The small molecule below binds the protein below.
Small molecule (SMILES): CC(=O)N[C@@H]1[C@@H](O)[C@H](O)[C@@H](CO)O[C@H]1O

Sequence of chain 1.A:
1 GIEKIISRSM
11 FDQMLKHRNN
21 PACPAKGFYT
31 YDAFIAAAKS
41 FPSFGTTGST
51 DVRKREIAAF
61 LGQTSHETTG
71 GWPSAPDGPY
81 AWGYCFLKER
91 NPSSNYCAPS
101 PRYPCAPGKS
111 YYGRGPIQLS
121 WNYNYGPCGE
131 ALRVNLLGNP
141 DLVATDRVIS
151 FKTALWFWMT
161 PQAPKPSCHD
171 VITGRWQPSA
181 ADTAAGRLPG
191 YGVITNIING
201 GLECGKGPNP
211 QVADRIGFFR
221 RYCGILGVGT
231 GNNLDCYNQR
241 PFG

Binding-site contacts:
Ligand atom C7 contacts residue GLN118 of chain 1.A at 4.1 Å.
Ligand atom O7 contacts residue SER120 of chain 1.A at 2.8 Å (h-bond).
Ligand atom C5 contacts residue TYR123 of chain 1.A at 4.2 Å (hydrophobic).
Ligand atom O1 contacts residue SER120 of chain 1.A at 3.4 Å.
Ligand atom O4 contacts residue LYS165 of chain 1.A at 3.1 Å (salt-bridge).
Ligand atom O5 contacts residue TRP121 of chain 1.A at 3.2 Å (h-bond).
Ligand atom O1 contacts residue ASN199 of chain 1.A at 4.0 Å.
Ligand atom O7 contacts residue GLN118 of chain 1.A at 3.9 Å.
Ligand atom O6 contacts residue TRP121 of chain 1.A at 4.2 Å.
Ligand atom C5 contacts residue TRP121 of chain 1.A at 4.0 Å (hydrophobic).
Ligand atom C1 contacts residue TRP121 of chain 1.A at 4.1 Å (hydrophobic).
Ligand atom N2 contacts residue ASN124 of chain 1.A at 4.2 Å.
Ligand atom C3 contacts residue ASN124 of chain 1.A at 3.9 Å.
Ligand atom O3 contacts residue PHE157 of chain 1.A at 3.5 Å.
Ligand atom C6 contacts residue TRP121 of chain 1.A at 3.8 Å (hydrophobic).
Ligand atom O7 contacts residue PHE157 of chain 1.A at 4.1 Å.
Ligand atom C8 contacts residue LEU119 of chain 1.A at 4.1 Å (hydrophobic).
Ligand atom O5 contacts residue ASN199 of chain 1.A at 4.1 Å.
Ligand atom C2 contacts residue ASN124 of chain 1.A at 3.8 Å.
Ligand atom C7 contacts residue PHE157 of chain 1.A at 3.7 Å (hydrophobic).
Ligand atom C1 contacts residue ILE198 of chain 1.A at 3.5 Å (hydrophobic).
Ligand atom C4 contacts residue TYR123 of chain 1.A at 3.9 Å (hydrophobic).
Ligand atom O3 contacts residue ASN124 of chain 1.A at 3.1 Å (h-bond).
Ligand atom C8 contacts residue ILE117 of chain 1.A at 3.4 Å (hydrophobic).
Ligand atom C3 contacts residue ILE198 of chain 1.A at 3.5 Å (hydrophobic).
Ligand atom N2 contacts residue PHE157 of chain 1.A at 4.0 Å.
Ligand atom O1 contacts residue TRP121 of chain 1.A at 3.9 Å.
Ligand atom C2 contacts residue ILE198 of chain 1.A at 3.5 Å (hydrophobic).
Ligand atom C6 contacts residue TYR123 of chain 1.A at 3.6 Å (hydrophobic).
Ligand atom C8 contacts residue GLN118 of chain 1.A at 3.9 Å.
Ligand atom N2 contacts residue ILE198 of chain 1.A at 2.9 Å (h-bond).
Ligand atom C4 contacts residue LYS165 of chain 1.A at 4.2 Å.
Ligand atom C7 contacts residue ILE198 of chain 1.A at 4.0 Å (hydrophobic).
Ligand atom C8 contacts residue ILE198 of chain 1.A at 4.2 Å (hydrophobic).
Ligand atom C7 contacts residue SER120 of chain 1.A at 3.9 Å.
Ligand atom C8 contacts residue PHE157 of chain 1.A at 3.8 Å (hydrophobic).
Ligand atom O7 contacts residue LEU119 of chain 1.A at 3.6 Å.
Ligand atom O7 contacts residue ASN124 of chain 1.A at 3.1 Å (h-bond).
Ligand atom C7 contacts residue ASN124 of chain 1.A at 3.9 Å.
Ligand atom C1 contacts residue ASN199 of chain 1.A at 3.8 Å.